Sequence of chain 2.D:
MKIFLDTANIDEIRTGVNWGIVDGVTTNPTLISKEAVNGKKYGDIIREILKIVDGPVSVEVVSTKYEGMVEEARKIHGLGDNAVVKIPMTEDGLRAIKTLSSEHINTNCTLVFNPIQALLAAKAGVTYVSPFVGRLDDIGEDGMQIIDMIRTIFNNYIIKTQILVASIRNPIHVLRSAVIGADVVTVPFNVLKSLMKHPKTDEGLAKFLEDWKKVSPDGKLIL

Binding-site contacts:
Ligand atom O4 contacts residue LYS86 of chain 2.C at 3.4 Å (salt-bridge).
Ligand atom O3 contacts residue LYS86 of chain 2.C at 2.7 Å (salt-bridge).
Ligand atom P contacts residue ARG135 of chain 2.C at 3.7 Å.
Ligand atom O5 contacts residue SER167 of chain 2.C at 3.0 Å (h-bond).
Ligand atom O3P contacts residue ARG135 of chain 2.C at 2.8 Å (salt-bridge).
Ligand atom C4 contacts residue LYS86 of chain 2.C at 3.4 Å.
Ligand atom O3 contacts residue ASP6 of chain 2.C at 2.7 Å (salt-bridge).
Ligand atom P contacts residue SER167 of chain 2.C at 3.6 Å.
Ligand atom C4 contacts residue ASN28 of chain 2.C at 3.7 Å.
Ligand atom O3P contacts residue SER167 of chain 2.C at 2.5 Å (h-bond).
Ligand atom O3 contacts residue LEU31 of chain 2.C at 3.8 Å.
Ligand atom O4 contacts residue ASN28 of chain 2.C at 2.8 Å (h-bond).
Ligand atom C2 contacts residue LYS86 of chain 2.C at 1.3 Å.
Ligand atom C3 contacts residue THR26 of chain 2.C at 3.8 Å.
Ligand atom C1 contacts residue LYS86 of chain 2.C at 2.4 Å.
Ligand atom C1 contacts residue SER130 of chain 2.C at 3.3 Å.
Ligand atom C4 contacts residue PHE132 of chain 2.C at 3.5 Å (hydrophobic).
Ligand atom O4 contacts residue PHE132 of chain 2.C at 3.3 Å.
Ligand atom C5 contacts residue ASN28 of chain 2.C at 3.7 Å.
Ligand atom O3 contacts residue ASN28 of chain 2.C at 3.2 Å (h-bond).
Ligand atom O6 contacts residue SER167 of chain 2.C at 3.3 Å.
Ligand atom O1 contacts residue LYS86 of chain 2.C at 3.1 Å.
Ligand atom C6 contacts residue PHE132 of chain 2.C at 3.5 Å (hydrophobic).
Ligand atom O3P contacts residue ARG169 of chain 2.C at 3.9 Å.
Ligand atom O3 contacts residue THR26 of chain 2.C at 3.6 Å.
Ligand atom O1 contacts residue LEU164 of chain 2.C at 3.8 Å.
Ligand atom O1 contacts residue ASN108 of chain 2.C at 3.4 Å (h-bond).
Ligand atom C1 contacts residue THR110 of chain 2.C at 3.7 Å.
Ligand atom O4 contacts residue PHE208 of chain 2.D at 4.0 Å.
Ligand atom O5 contacts residue ASP6 of chain 2.C at 2.5 Å (salt-bridge).
Ligand atom O1 contacts residue SER130 of chain 2.C at 2.9 Å (h-bond).
Ligand atom O1 contacts residue THR26 of chain 2.C at 3.5 Å.
Ligand atom C3 contacts residue LYS86 of chain 2.C at 2.4 Å.
Ligand atom O5 contacts residue ALA166 of chain 2.C at 3.5 Å.
Ligand atom O3 contacts residue THR27 of chain 2.C at 3.5 Å (h-bond).
Ligand atom C5 contacts residue ASP6 of chain 2.C at 3.1 Å.
Ligand atom O1P contacts residue ARG135 of chain 2.C at 2.7 Å (salt-bridge).
Ligand atom C6 contacts residue SER167 of chain 2.C at 3.9 Å.
Ligand atom C3 contacts residue ASP6 of chain 2.C at 3.3 Å.
Ligand atom O6 contacts residue ASP6 of chain 2.C at 3.9 Å.

Sequence of chain 2.C:
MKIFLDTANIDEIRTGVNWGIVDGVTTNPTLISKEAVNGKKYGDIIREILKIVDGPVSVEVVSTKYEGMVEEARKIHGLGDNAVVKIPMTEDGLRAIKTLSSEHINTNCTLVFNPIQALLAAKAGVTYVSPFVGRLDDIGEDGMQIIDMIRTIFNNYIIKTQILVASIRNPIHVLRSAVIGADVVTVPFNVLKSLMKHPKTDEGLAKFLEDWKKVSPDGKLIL

A protein and the small-molecule ligand that binds it are described below.
Small molecule (SMILES): O=C(CO)[C@@H](O)[C@H](O)[C@H](O)COP(=O)(O)O